Sequence of chain 1.B:
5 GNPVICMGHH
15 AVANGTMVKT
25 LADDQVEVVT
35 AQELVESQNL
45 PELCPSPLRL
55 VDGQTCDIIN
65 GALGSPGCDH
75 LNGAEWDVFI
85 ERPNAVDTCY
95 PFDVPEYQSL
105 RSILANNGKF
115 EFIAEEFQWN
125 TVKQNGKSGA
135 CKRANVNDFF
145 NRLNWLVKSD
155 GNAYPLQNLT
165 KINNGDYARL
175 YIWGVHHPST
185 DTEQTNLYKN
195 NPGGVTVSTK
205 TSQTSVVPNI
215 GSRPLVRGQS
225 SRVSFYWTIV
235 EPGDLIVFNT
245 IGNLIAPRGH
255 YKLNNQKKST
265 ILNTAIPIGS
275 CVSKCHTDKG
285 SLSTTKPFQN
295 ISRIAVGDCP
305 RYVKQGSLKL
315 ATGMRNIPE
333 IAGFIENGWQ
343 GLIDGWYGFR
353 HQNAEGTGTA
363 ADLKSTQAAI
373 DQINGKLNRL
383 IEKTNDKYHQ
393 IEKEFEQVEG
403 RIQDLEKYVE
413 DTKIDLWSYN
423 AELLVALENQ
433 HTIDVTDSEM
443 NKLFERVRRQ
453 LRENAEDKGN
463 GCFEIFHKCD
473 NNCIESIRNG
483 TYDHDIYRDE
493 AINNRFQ

Binding-site contacts:
Ligand atom N2 contacts residue THR164 of chain 1.C at 4.4 Å.
Ligand atom O7 contacts residue VAL241 of chain 1.C at 4.4 Å.
Ligand atom C1 contacts residue ASN162 of chain 1.C at 1.4 Å.
Ligand atom O7 contacts residue THR164 of chain 1.C at 2.3 Å (h-bond).
Ligand atom C6 contacts residue SER216 of chain 1.B at 3.8 Å.
Ligand atom C4 contacts residue ASN162 of chain 1.C at 4.3 Å.
Ligand atom O5 contacts residue ASN162 of chain 1.C at 2.4 Å (h-bond).
Ligand atom C5 contacts residue SER216 of chain 1.B at 4.3 Å.
Ligand atom C2 contacts residue ASN162 of chain 1.C at 2.5 Å.
Ligand atom C8 contacts residue ASN162 of chain 1.C at 3.2 Å.
Ligand atom C7 contacts residue THR164 of chain 1.C at 3.2 Å.
Ligand atom C3 contacts residue ASN162 of chain 1.C at 3.8 Å.
Ligand atom C5 contacts residue ASN162 of chain 1.C at 3.7 Å.
Ligand atom N2 contacts residue ASN162 of chain 1.C at 2.9 Å (h-bond).
Ligand atom O5 contacts residue SER216 of chain 1.B at 3.6 Å (h-bond).
Ligand atom C8 contacts residue THR164 of chain 1.C at 3.6 Å.
Ligand atom O6 contacts residue SER216 of chain 1.B at 3.0 Å (h-bond).
Ligand atom C7 contacts residue LEU163 of chain 1.C at 4.1 Å (hydrophobic).
Ligand atom C7 contacts residue ASN162 of chain 1.C at 3.3 Å.
Ligand atom O7 contacts residue LEU163 of chain 1.C at 3.7 Å.
Ligand atom O7 contacts residue ASN162 of chain 1.C at 3.5 Å (h-bond).
Ligand atom C8 contacts residue LEU163 of chain 1.C at 3.7 Å (hydrophobic).

Sequence of chain 1.C:
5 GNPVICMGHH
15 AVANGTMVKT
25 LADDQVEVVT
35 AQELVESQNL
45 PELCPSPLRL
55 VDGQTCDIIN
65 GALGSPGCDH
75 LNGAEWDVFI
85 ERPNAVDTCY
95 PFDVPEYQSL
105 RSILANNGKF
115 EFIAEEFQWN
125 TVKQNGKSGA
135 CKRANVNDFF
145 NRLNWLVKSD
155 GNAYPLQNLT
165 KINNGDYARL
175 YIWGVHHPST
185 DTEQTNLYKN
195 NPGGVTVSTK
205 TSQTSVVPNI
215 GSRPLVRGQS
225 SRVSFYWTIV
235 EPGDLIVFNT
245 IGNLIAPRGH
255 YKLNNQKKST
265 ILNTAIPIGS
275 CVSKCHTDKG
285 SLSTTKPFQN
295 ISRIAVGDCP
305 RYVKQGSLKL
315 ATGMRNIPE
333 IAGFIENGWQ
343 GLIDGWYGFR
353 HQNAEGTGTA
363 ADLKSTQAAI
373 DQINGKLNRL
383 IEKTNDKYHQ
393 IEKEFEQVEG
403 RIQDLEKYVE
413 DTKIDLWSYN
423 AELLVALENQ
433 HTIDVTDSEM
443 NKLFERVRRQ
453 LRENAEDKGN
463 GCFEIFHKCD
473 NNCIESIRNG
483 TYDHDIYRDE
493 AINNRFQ

This protein binds this small molecule.
Small molecule (SMILES): CC(=O)N[C@@H]1[C@@H](O)[C@H](O)[C@@H](CO)O[C@H]1O